Binding-site contacts:
Ligand atom C2 contacts residue ASN438 of chain 1.E at 2.5 Å.
Ligand atom C8 contacts residue LYS436 of chain 1.E at 4.1 Å.
Ligand atom O7 contacts residue ASN438 of chain 1.E at 3.9 Å.
Ligand atom C3 contacts residue ASN438 of chain 1.E at 3.8 Å.
Ligand atom C4 contacts residue ASN438 of chain 1.E at 4.2 Å.
Ligand atom N2 contacts residue ASN438 of chain 1.E at 2.9 Å (h-bond).
Ligand atom C7 contacts residue ASN438 of chain 1.E at 3.6 Å.
Ligand atom C8 contacts residue ASN438 of chain 1.E at 4.0 Å.
Ligand atom O5 contacts residue ASN438 of chain 1.E at 2.4 Å (h-bond).
Ligand atom O5 contacts residue SER295 of chain 1.E at 3.6 Å.
Ligand atom C1 contacts residue SER295 of chain 1.E at 3.9 Å.
Ligand atom C8 contacts residue NAG1 of chain 1.AA at 3.7 Å.
Ligand atom C5 contacts residue ASN438 of chain 1.E at 3.7 Å.
Ligand atom C8 contacts residue SER437 of chain 1.E at 4.2 Å.
Ligand atom C1 contacts residue ASN438 of chain 1.E at 1.4 Å.

Sequence of chain 1.E:
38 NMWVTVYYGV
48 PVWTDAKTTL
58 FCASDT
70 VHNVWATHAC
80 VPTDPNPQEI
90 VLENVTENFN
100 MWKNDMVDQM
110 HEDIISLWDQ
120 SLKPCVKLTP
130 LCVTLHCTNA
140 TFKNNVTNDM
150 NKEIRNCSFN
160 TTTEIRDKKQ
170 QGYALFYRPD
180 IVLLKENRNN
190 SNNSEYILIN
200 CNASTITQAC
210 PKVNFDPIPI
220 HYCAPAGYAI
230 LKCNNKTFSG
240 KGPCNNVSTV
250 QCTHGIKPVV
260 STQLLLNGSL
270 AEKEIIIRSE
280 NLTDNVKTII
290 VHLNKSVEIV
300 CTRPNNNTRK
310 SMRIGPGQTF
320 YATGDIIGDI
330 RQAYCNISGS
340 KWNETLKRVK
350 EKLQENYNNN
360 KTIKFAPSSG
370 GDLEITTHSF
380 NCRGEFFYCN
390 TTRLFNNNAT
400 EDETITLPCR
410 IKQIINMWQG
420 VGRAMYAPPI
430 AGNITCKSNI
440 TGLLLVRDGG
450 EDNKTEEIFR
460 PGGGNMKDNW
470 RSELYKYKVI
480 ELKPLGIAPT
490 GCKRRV

This protein binds this small molecule.
Small molecule (SMILES): CC(=O)N[C@@H]1[C@@H](O)[C@H](O)[C@@H](CO)O[C@H]1O